Sequence of chain 3.A:
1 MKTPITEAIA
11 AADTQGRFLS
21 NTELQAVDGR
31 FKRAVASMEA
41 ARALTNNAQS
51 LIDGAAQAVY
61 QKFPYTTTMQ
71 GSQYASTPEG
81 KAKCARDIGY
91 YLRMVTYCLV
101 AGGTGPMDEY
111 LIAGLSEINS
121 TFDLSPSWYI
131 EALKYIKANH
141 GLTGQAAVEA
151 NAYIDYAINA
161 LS

A protein and the small-molecule ligand that binds it are described below.
Small molecule (SMILES): N[C@@H](CCCC[NH3+])C(=O)O

Sequence of chain 3.B:
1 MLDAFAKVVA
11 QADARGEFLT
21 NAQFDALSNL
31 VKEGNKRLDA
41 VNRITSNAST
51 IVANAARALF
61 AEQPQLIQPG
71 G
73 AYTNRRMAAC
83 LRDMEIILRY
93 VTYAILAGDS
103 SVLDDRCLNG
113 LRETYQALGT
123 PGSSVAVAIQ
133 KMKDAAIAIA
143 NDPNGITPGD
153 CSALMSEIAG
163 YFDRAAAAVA

Binding-site contacts:
Ligand atom CE contacts residue THR45 of chain 3.A at 3.7 Å.
Ligand atom NZ contacts residue THR45 of chain 3.A at 3.7 Å.
Ligand atom CG contacts residue LEU19 of chain 3.B at 3.7 Å (hydrophobic).
Ligand atom CG contacts residue THR20 of chain 3.B at 4.4 Å.
Ligand atom O contacts residue GLU17 of chain 3.B at 3.4 Å (salt-bridge).
Ligand atom CG contacts residue PHE18 of chain 3.B at 3.6 Å (hydrophobic).
Ligand atom OXT contacts residue GLU17 of chain 3.B at 3.4 Å.
Ligand atom CB contacts residue PHE18 of chain 3.B at 3.3 Å (hydrophobic).
Ligand atom C contacts residue GLU17 of chain 3.B at 3.9 Å.
Ligand atom CE contacts residue LEU19 of chain 3.B at 4.4 Å (hydrophobic).
Ligand atom CD contacts residue PHE18 of chain 3.B at 3.9 Å (hydrophobic).
Ligand atom CD contacts residue LEU19 of chain 3.B at 4.5 Å (hydrophobic).
Ligand atom CE contacts residue PHE18 of chain 3.B at 4.2 Å (hydrophobic).